Binding-site contacts:
Ligand atom C3' contacts residue HIS412 of chain 1.O at 4.0 Å.
Ligand atom N7 contacts residue HIS412 of chain 1.O at 4.1 Å.
Ligand atom C2 contacts residue ILE404 of chain 1.O at 4.4 Å (hydrophobic).
Ligand atom C6 contacts residue GLY421 of chain 1.O at 3.6 Å.
Ligand atom N9 contacts residue PRO413 of chain 1.O at 4.3 Å.
Ligand atom C1' contacts residue HIS412 of chain 1.O at 4.3 Å.
Ligand atom N1 contacts residue PRO413 of chain 1.O at 3.5 Å (h-bond).
Ligand atom N1 contacts residue GLY421 of chain 1.O at 3.1 Å (h-bond).
Ligand atom N9 contacts residue PRO203 of chain 1.O at 4.4 Å.
Ligand atom C2' contacts residue PRO413 of chain 1.O at 3.8 Å (hydrophobic).
Ligand atom C2' contacts residue HIS412 of chain 1.O at 3.1 Å.
Ligand atom N7 contacts residue SER414 of chain 1.O at 3.6 Å.
Ligand atom C6 contacts residue VAL202 of chain 1.O at 4.2 Å (hydrophobic).
Ligand atom N6 contacts residue PRO415 of chain 1.O at 4.2 Å.
Ligand atom C2 contacts residue GLY421 of chain 1.O at 3.4 Å.
Ligand atom C6 contacts residue PRO203 of chain 1.O at 4.3 Å (hydrophobic).
Ligand atom N6 contacts residue GLY421 of chain 1.O at 3.3 Å (h-bond).
Ligand atom C6 contacts residue PRO413 of chain 1.O at 3.8 Å (hydrophobic).
Ligand atom N7 contacts residue ASN391 of chain 1.O at 3.9 Å.
Ligand atom C8 contacts residue SER414 of chain 1.O at 4.3 Å.
Ligand atom N9 contacts residue HIS412 of chain 1.O at 4.3 Å.
Ligand atom N3 contacts residue PRO413 of chain 1.O at 3.8 Å.
Ligand atom N1 contacts residue VAL202 of chain 1.O at 3.7 Å.
Ligand atom N7 contacts residue PRO203 of chain 1.O at 4.0 Å.
Ligand atom C5 contacts residue PRO203 of chain 1.O at 3.9 Å (hydrophobic).
Ligand atom C8 contacts residue HIS412 of chain 1.O at 3.4 Å.
Ligand atom N6 contacts residue SER414 of chain 1.O at 3.7 Å.
Ligand atom C4 contacts residue PRO203 of chain 1.O at 4.2 Å (hydrophobic).
Ligand atom N1 contacts residue PHE420 of chain 1.O at 4.2 Å.
Ligand atom O3' contacts residue PRO413 of chain 1.O at 4.2 Å.
Ligand atom C5 contacts residue PRO413 of chain 1.O at 4.0 Å (hydrophobic).
Ligand atom C8 contacts residue PRO203 of chain 1.O at 4.2 Å (hydrophobic).
Ligand atom N6 contacts residue PHE420 of chain 1.O at 3.7 Å.
Ligand atom C6 contacts residue SER414 of chain 1.O at 4.0 Å.
Ligand atom N6 contacts residue GLY419 of chain 1.O at 3.5 Å (h-bond).
Ligand atom C2 contacts residue VAL202 of chain 1.O at 4.2 Å (hydrophobic).
Ligand atom C5 contacts residue SER414 of chain 1.O at 3.9 Å.
Ligand atom C4 contacts residue PRO413 of chain 1.O at 4.0 Å (hydrophobic).
Ligand atom C1' contacts residue PRO413 of chain 1.O at 3.9 Å (hydrophobic).
Ligand atom C2 contacts residue PRO413 of chain 1.O at 3.5 Å (hydrophobic).

Sequence of chain 1.O:
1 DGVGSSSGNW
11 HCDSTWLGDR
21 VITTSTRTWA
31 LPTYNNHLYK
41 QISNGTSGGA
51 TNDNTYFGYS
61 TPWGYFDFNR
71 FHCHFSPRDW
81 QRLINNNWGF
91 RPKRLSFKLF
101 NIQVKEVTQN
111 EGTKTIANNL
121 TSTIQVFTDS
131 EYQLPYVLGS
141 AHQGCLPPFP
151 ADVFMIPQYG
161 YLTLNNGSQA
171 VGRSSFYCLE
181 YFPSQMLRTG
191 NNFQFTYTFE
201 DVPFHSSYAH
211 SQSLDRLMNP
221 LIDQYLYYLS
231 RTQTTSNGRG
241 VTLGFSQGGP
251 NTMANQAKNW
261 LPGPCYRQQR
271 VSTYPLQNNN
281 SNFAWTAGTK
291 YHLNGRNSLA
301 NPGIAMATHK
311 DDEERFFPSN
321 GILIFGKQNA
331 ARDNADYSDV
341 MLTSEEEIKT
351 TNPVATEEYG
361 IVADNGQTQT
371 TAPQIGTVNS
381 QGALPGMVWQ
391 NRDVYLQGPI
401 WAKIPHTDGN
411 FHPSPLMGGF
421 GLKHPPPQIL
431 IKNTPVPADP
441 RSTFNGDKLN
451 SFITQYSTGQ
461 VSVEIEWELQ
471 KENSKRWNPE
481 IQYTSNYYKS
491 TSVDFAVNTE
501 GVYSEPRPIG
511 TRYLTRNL

The small molecule below binds the protein below.
Small molecule (SMILES): Nc1ncnc2c1ncn2[C@H]1C[C@H](O)[C@@H](COP(=O)(O)O)O1